Sequence of chain 1.A:
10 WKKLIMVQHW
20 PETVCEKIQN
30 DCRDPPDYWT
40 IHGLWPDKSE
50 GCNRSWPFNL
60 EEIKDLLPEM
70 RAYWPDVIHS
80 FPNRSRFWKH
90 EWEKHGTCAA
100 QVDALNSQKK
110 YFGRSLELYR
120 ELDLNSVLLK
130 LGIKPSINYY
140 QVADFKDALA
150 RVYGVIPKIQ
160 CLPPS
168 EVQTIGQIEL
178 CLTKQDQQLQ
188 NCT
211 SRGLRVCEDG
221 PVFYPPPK

The protein below binds the small molecule below.
Small molecule (SMILES): CC(=O)N[C@@H]1[C@@H](O)[C@H](O)[C@@H](CO)O[C@H]1O

Binding-site contacts:
Ligand atom C1 contacts residue ASN52 of chain 1.A at 1.4 Å.
Ligand atom C1 contacts residue TRP55 of chain 1.A at 4.2 Å (hydrophobic).
Ligand atom O5 contacts residue ASN52 of chain 1.A at 2.3 Å (h-bond).
Ligand atom C3 contacts residue ASN52 of chain 1.A at 3.7 Å.
Ligand atom C7 contacts residue ASN52 of chain 1.A at 3.4 Å.
Ligand atom C4 contacts residue ASN52 of chain 1.A at 4.2 Å.
Ligand atom C5 contacts residue ASN52 of chain 1.A at 3.6 Å.
Ligand atom N2 contacts residue ASN52 of chain 1.A at 2.9 Å (h-bond).
Ligand atom O6 contacts residue TRP55 of chain 1.A at 3.4 Å.
Ligand atom C2 contacts residue ASN52 of chain 1.A at 2.4 Å.
Ligand atom O7 contacts residue ASN52 of chain 1.A at 3.5 Å (h-bond).
Ligand atom O5 contacts residue TRP55 of chain 1.A at 3.5 Å.
Ligand atom C6 contacts residue TRP55 of chain 1.A at 3.8 Å (hydrophobic).
Ligand atom C5 contacts residue TRP55 of chain 1.A at 4.4 Å (hydrophobic).